Sequence of chain 59.E:
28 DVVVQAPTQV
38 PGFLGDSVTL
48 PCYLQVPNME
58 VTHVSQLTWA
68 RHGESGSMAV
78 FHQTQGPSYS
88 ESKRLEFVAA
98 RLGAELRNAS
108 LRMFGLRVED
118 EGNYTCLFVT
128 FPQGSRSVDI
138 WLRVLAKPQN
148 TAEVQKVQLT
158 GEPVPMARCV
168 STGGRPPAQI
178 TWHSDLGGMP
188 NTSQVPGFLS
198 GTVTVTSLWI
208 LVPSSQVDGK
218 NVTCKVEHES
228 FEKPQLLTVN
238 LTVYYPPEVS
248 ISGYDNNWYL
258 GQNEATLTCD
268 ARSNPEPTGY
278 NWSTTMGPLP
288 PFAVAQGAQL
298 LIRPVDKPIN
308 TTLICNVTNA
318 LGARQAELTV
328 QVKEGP

Binding-site contacts:
Ligand atom C8 contacts residue ILE306 of chain 59.E at 3.7 Å (hydrophobic).
Ligand atom N2 contacts residue ASN307 of chain 59.E at 3.0 Å (h-bond).
Ligand atom C5 contacts residue ASN307 of chain 59.E at 3.6 Å.
Ligand atom C2 contacts residue ASN307 of chain 59.E at 2.5 Å.
Ligand atom C8 contacts residue ASN307 of chain 59.E at 4.5 Å.
Ligand atom C8 contacts residue PRO305 of chain 59.E at 2.9 Å (hydrophobic).
Ligand atom C7 contacts residue ASN307 of chain 59.E at 4.1 Å.
Ligand atom C4 contacts residue ASN307 of chain 59.E at 4.2 Å.
Ligand atom O6 contacts residue GLN328 of chain 59.E at 4.3 Å.
Ligand atom C3 contacts residue ASN307 of chain 59.E at 3.8 Å.
Ligand atom C1 contacts residue ASN307 of chain 59.E at 1.4 Å.
Ligand atom O5 contacts residue ASN307 of chain 59.E at 2.3 Å (h-bond).
Ligand atom C7 contacts residue PRO305 of chain 59.E at 4.3 Å (hydrophobic).

This protein binds this small molecule.
Small molecule (SMILES): CC(=O)N[C@H]1[C@H](O[C@H]2[C@H](O)[C@@H](NC(C)=O)CO[C@@H]2CO[C@@H]2O[C@@H](C)[C@@H](O)[C@@H](O)[C@@H]2O)O[C@H](CO)[C@@H](O[C@@H]2O[C@H](CO)[C@@H](O)[C@H](O)[C@@H]2O)[C@@H]1O